Binding-site contacts:
Ligand atom CB contacts residue ARG93 of chain 2.A at 3.5 Å.
Ligand atom CE3 contacts residue GLN9 of chain 1.A at 3.5 Å.
Ligand atom O contacts residue THR11 of chain 1.A at 3.0 Å (h-bond).
Ligand atom O contacts residue GLN9 of chain 1.A at 2.8 Å (h-bond).
Ligand atom CD1 contacts residue PHE10 of chain 1.A at 3.7 Å (hydrophobic).
Ligand atom CZ3 contacts residue PHE88 of chain 2.A at 3.9 Å (hydrophobic).
Ligand atom CE2 contacts residue THR119 of chain 2.A at 3.7 Å.
Ligand atom CE2 contacts residue PHE10 of chain 1.A at 3.5 Å (hydrophobic).
Ligand atom CZ3 contacts residue ILE8 of chain 1.A at 3.8 Å (hydrophobic).
Ligand atom O contacts residue GLN9 of chain 1.A at 3.7 Å.
Ligand atom CZ3 contacts residue LEU94 of chain 2.A at 3.8 Å (hydrophobic).
Ligand atom CD contacts residue CYS7 of chain 1.A at 3.3 Å (hydrophobic).
Ligand atom O contacts residue PHE10 of chain 1.A at 3.4 Å.
Ligand atom O contacts residue ILE8 of chain 1.A at 3.5 Å.
Ligand atom CH2 contacts residue PHE88 of chain 2.A at 3.4 Å (hydrophobic).
Ligand atom C contacts residue GLN9 of chain 1.A at 3.5 Å.
Ligand atom NE1 contacts residue HIS115 of chain 2.A at 3.3 Å (h-bond).
Ligand atom CG1 contacts residue THR11 of chain 1.A at 3.7 Å.
Ligand atom CZ2 contacts residue THR119 of chain 2.A at 3.8 Å.
Ligand atom CZ3 contacts residue PHE10 of chain 1.A at 3.7 Å (hydrophobic).
Ligand atom C contacts residue PHE10 of chain 1.A at 3.7 Å (hydrophobic).
Ligand atom CG2 contacts residue THR11 of chain 1.A at 3.8 Å.
Ligand atom CE2 contacts residue HIS115 of chain 2.A at 3.8 Å.
Ligand atom CD1 contacts residue THR119 of chain 2.A at 3.8 Å.
Ligand atom CA contacts residue GLN9 of chain 1.A at 3.2 Å.
Ligand atom CB contacts residue GLN9 of chain 1.A at 3.5 Å.
Ligand atom CG contacts residue CYS7 of chain 1.A at 3.8 Å (hydrophobic).
Ligand atom CG2 contacts residue GLN9 of chain 1.A at 3.7 Å.
Ligand atom CZ2 contacts residue HIS115 of chain 2.A at 3.6 Å.
Ligand atom NE1 contacts residue THR119 of chain 2.A at 3.6 Å.
Ligand atom CD2 contacts residue PHE10 of chain 1.A at 3.8 Å (hydrophobic).
Ligand atom CA contacts residue GLN9 of chain 1.A at 3.9 Å.
Ligand atom CA contacts residue PHE10 of chain 1.A at 3.9 Å (hydrophobic).
Ligand atom N contacts residue GLN9 of chain 1.A at 2.9 Å (h-bond).
Ligand atom CG contacts residue ARG93 of chain 2.A at 3.5 Å.
Ligand atom CE3 contacts residue PHE10 of chain 1.A at 3.6 Å (hydrophobic).
Ligand atom CZ2 contacts residue PHE10 of chain 1.A at 3.9 Å (hydrophobic).
Ligand atom NE1 contacts residue PHE10 of chain 1.A at 3.4 Å.
Ligand atom CE3 contacts residue ILE8 of chain 1.A at 3.5 Å (hydrophobic).
Ligand atom CH2 contacts residue PHE10 of chain 1.A at 3.8 Å (hydrophobic).

This protein binds this small molecule.
Small molecule (SMILES): CC[C@H](C)[C@H](NC(=O)[C@@H](NC(=O)[C@H](CC1=c2ccccc2=NC1)NC(C)=O)C(C)C)C(=O)N1CCC[C@H]1C(N)=O

Sequence of chain 2.A:
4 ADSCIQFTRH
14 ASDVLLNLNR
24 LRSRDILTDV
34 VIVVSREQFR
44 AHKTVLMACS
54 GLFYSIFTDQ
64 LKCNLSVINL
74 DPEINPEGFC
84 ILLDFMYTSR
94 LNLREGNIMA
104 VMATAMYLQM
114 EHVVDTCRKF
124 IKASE

Sequence of chain 1.A:
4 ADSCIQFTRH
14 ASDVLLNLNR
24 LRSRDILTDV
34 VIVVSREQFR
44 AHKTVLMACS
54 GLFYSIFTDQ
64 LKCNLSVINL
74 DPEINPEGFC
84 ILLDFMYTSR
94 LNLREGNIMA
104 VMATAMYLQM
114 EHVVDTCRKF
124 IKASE